Binding-site contacts:
Ligand atom N contacts residue ASP45 of chain 1.E at 3.0 Å (salt-bridge).
Ligand atom C12 contacts residue ASP44 of chain 1.E at 3.5 Å.
Ligand atom O contacts residue GLU43 of chain 1.E at 3.7 Å.
Ligand atom N contacts residue ZN1 of chain 1.W at 1.9 Å.
Ligand atom NZ contacts residue GLU43 of chain 1.E at 3.1 Å (salt-bridge).
Ligand atom C05 contacts residue VAL50 of chain 1.E at 3.7 Å (hydrophobic).
Ligand atom CG contacts residue TYR24 of chain 1.E at 3.4 Å (hydrophobic).
Ligand atom CA contacts residue TYR24 of chain 1.E at 3.6 Å (hydrophobic).
Ligand atom C11 contacts residue PHE48 of chain 1.E at 3.6 Å (hydrophobic).
Ligand atom C01 contacts residue PHE42 of chain 1.E at 3.3 Å (hydrophobic).
Ligand atom N contacts residue LEU23 of chain 1.E at 2.9 Å (h-bond).
Ligand atom CD1 contacts residue LEU15 of chain 1.E at 3.2 Å (hydrophobic).
Ligand atom C05 contacts residue PHE42 of chain 1.E at 3.5 Å (hydrophobic).
Ligand atom C03 contacts residue ARG17 of chain 1.E at 3.5 Å.
Ligand atom CA contacts residue ASP45 of chain 1.E at 3.3 Å.
Ligand atom C02 contacts residue PHE42 of chain 1.E at 3.2 Å (hydrophobic).
Ligand atom C12 contacts residue PHE48 of chain 1.E at 3.4 Å (hydrophobic).
Ligand atom CE contacts residue GLU43 of chain 1.E at 3.6 Å.
Ligand atom C04 contacts residue TRP18 of chain 1.E at 3.6 Å (hydrophobic).
Ligand atom O contacts residue TYR24 of chain 1.E at 3.5 Å.
Ligand atom C06 contacts residue PHE42 of chain 1.E at 3.3 Å (hydrophobic).
Ligand atom C12 contacts residue SER46 of chain 1.E at 3.2 Å.
Ligand atom C03 contacts residue TRP18 of chain 1.E at 3.4 Å (hydrophobic).
Ligand atom N contacts residue TYR24 of chain 1.E at 3.6 Å.
Ligand atom C02 contacts residue TRP18 of chain 1.E at 3.5 Å (hydrophobic).
Ligand atom C contacts residue GLU43 of chain 1.E at 3.3 Å.
Ligand atom C03 contacts residue ALA16 of chain 1.E at 3.1 Å (hydrophobic).
Ligand atom C04 contacts residue PHE42 of chain 1.E at 3.7 Å (hydrophobic).
Ligand atom CB contacts residue LEU22 of chain 1.E at 3.5 Å (hydrophobic).
Ligand atom C02 contacts residue TYR24 of chain 1.E at 3.3 Å (hydrophobic).
Ligand atom C03 contacts residue PHE42 of chain 1.E at 3.6 Å (hydrophobic).
Ligand atom CA contacts residue GLU43 of chain 1.E at 3.1 Å.
Ligand atom CA contacts residue LEU23 of chain 1.E at 3.6 Å (hydrophobic).
Ligand atom CA contacts residue ZN1 of chain 1.W at 2.9 Å.
Ligand atom C06 contacts residue PHE48 of chain 1.E at 3.7 Å (hydrophobic).
Ligand atom C05 contacts residue TRP18 of chain 1.E at 3.2 Å (hydrophobic).
Ligand atom N contacts residue GLU43 of chain 1.E at 3.0 Å (salt-bridge).
Ligand atom C06 contacts residue TRP18 of chain 1.E at 3.4 Å (hydrophobic).
Ligand atom CB contacts residue LEU23 of chain 1.E at 3.7 Å (hydrophobic).
Ligand atom C04 contacts residue ARG17 of chain 1.E at 3.1 Å.

The small molecule below binds the protein below.
Small molecule (SMILES): CC(C)C[C@@H](C=O)NC(=O)[C@@H]1CCCN1C(=O)[C@H](CCCCN)NC(=O)[C@H](CCCCN(CCc1ccccc1)C(C)C)NC(=O)[C@@H](NC(=O)CNC(=O)CN)C(C)C

Sequence of chain 1.E:
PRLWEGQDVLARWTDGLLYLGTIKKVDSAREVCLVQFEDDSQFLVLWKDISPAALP